Binding-site contacts:
Ligand atom C1 contacts residue ASN120 of chain 1.R at 1.4 Å.
Ligand atom N2 contacts residue ASN120 of chain 1.R at 2.9 Å (h-bond).
Ligand atom C7 contacts residue LYS131 of chain 1.R at 4.4 Å.
Ligand atom C7 contacts residue PHE119 of chain 1.R at 4.5 Å (hydrophobic).
Ligand atom C4 contacts residue ASN120 of chain 1.R at 4.2 Å.
Ligand atom O7 contacts residue ASN120 of chain 1.R at 3.6 Å.
Ligand atom C8 contacts residue ASN120 of chain 1.R at 4.3 Å.
Ligand atom C7 contacts residue ASN120 of chain 1.R at 3.6 Å.
Ligand atom C5 contacts residue ASN120 of chain 1.R at 3.6 Å.
Ligand atom C8 contacts residue SER118 of chain 1.R at 3.4 Å.
Ligand atom O5 contacts residue ASN120 of chain 1.R at 2.3 Å (h-bond).
Ligand atom C2 contacts residue ASN120 of chain 1.R at 2.5 Å.
Ligand atom C8 contacts residue PHE119 of chain 1.R at 3.6 Å (hydrophobic).
Ligand atom C8 contacts residue GLN98 of chain 1.R at 3.7 Å.
Ligand atom C3 contacts residue ASN120 of chain 1.R at 3.8 Å.
Ligand atom O7 contacts residue LYS131 of chain 1.R at 3.5 Å.

Sequence of chain 1.R:
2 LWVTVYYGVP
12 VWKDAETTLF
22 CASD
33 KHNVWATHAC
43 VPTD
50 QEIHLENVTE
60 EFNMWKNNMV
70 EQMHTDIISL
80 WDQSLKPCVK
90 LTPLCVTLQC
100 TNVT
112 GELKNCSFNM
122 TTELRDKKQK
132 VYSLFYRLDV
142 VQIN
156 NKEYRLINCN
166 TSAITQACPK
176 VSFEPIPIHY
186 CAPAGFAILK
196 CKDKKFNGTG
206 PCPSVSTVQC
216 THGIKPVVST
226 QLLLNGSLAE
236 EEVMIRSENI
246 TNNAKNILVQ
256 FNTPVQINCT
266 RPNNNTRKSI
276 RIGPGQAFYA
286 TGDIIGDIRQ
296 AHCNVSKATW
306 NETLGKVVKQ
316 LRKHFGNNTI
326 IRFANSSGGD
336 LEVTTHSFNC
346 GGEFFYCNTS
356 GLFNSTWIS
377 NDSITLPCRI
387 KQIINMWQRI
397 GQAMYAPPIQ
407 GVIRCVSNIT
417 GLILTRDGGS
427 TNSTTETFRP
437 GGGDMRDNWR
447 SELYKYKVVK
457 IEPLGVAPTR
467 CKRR

A protein and the small-molecule ligand that binds it are described below.
Small molecule (SMILES): CC(=O)N[C@H]1[C@H](O[C@H]2[C@H](O)[C@@H](NC(C)=O)CO[C@@H]2CO)O[C@H](CO)[C@@H](O)[C@@H]1O